The small molecule below binds the protein below.
Small molecule (SMILES): Nc1cccc(-c2cnco2)c1

Sequence of chain 1.A:
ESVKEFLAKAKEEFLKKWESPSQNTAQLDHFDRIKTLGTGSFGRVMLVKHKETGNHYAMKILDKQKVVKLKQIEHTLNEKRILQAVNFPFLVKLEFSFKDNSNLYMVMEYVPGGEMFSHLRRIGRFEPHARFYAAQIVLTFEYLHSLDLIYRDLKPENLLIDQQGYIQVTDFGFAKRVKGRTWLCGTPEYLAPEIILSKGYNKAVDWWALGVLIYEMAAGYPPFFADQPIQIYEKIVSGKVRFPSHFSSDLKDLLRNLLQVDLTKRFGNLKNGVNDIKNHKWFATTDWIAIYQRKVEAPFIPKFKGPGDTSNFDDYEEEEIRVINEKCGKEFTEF

Binding-site contacts:
Ligand atom NAH contacts residue LYS195 of chain 1.A at 3.6 Å.
Ligand atom NAH contacts residue 5AO1 of chain 1.F at 4.1 Å.
Ligand atom CAG contacts residue 5AO1 of chain 1.F at 3.9 Å.
Ligand atom CAE contacts residue LYS195 of chain 1.A at 3.8 Å.
Ligand atom CAK contacts residue LYS195 of chain 1.A at 4.1 Å.
Ligand atom CAL contacts residue LYS195 of chain 1.A at 3.8 Å.
Ligand atom NAA contacts residue LYS192 of chain 1.A at 3.7 Å.
Ligand atom CAF contacts residue 5AO1 of chain 1.F at 3.7 Å.
Ligand atom OAI contacts residue LYS195 of chain 1.A at 4.1 Å.
Ligand atom CAF contacts residue LYS195 of chain 1.A at 3.7 Å.
Ligand atom CAG contacts residue LYS195 of chain 1.A at 3.9 Å.
Ligand atom NAA contacts residue 5AO1 of chain 1.F at 4.4 Å.
Ligand atom NAA contacts residue ARG193 of chain 1.A at 4.3 Å.